A protein and the small-molecule ligand that binds it are described below.
Small molecule (SMILES): CC(=O)N[C@@H]1[C@@H](O)[C@H](O)[C@@H](CO)O[C@H]1O

Sequence of chain 3.B:
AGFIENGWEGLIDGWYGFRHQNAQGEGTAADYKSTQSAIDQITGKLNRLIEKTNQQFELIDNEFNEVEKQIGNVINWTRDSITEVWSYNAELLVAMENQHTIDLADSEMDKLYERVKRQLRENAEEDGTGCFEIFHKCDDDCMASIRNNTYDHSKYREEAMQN

Binding-site contacts:
Ligand atom C4 contacts residue ASN82 of chain 3.B at 4.2 Å.
Ligand atom O7 contacts residue ASN82 of chain 3.B at 4.4 Å.
Ligand atom C8 contacts residue ASN79 of chain 3.B at 3.3 Å.
Ligand atom C1 contacts residue ASN82 of chain 3.B at 1.4 Å.
Ligand atom C7 contacts residue GLU72 of chain 3.B at 3.4 Å.
Ligand atom C8 contacts residue GLU72 of chain 3.B at 3.3 Å.
Ligand atom N2 contacts residue ASN82 of chain 3.B at 2.9 Å (h-bond).
Ligand atom O3 contacts residue GLU72 of chain 3.B at 3.5 Å (salt-bridge).
Ligand atom O5 contacts residue ASN82 of chain 3.B at 2.3 Å (h-bond).
Ligand atom C3 contacts residue ASN82 of chain 3.B at 3.8 Å.
Ligand atom C8 contacts residue GLY78 of chain 3.B at 3.9 Å.
Ligand atom C5 contacts residue ASN82 of chain 3.B at 3.6 Å.
Ligand atom N2 contacts residue GLU72 of chain 3.B at 3.9 Å.
Ligand atom C8 contacts residue LYS75 of chain 3.B at 3.7 Å.
Ligand atom C3 contacts residue GLU72 of chain 3.B at 4.4 Å.
Ligand atom C2 contacts residue ASN82 of chain 3.B at 2.5 Å.
Ligand atom O7 contacts residue GLU72 of chain 3.B at 3.7 Å.
Ligand atom O7 contacts residue ASN79 of chain 3.B at 4.0 Å.
Ligand atom C7 contacts residue ASN79 of chain 3.B at 3.8 Å.
Ligand atom N2 contacts residue GLY78 of chain 3.B at 4.2 Å.
Ligand atom O6 contacts residue ARG291 of chain 3.A at 4.5 Å.
Ligand atom C7 contacts residue ASN82 of chain 3.B at 3.9 Å.

Sequence of chain 3.A:
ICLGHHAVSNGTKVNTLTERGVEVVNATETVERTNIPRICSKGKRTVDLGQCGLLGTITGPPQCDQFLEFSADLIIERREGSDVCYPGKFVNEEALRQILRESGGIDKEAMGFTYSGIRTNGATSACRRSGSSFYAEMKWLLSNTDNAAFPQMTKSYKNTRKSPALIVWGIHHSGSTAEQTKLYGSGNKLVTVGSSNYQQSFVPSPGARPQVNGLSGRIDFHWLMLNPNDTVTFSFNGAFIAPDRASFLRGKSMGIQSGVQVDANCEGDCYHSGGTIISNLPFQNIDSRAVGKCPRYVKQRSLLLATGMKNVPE